Sequence of chain 1.F:
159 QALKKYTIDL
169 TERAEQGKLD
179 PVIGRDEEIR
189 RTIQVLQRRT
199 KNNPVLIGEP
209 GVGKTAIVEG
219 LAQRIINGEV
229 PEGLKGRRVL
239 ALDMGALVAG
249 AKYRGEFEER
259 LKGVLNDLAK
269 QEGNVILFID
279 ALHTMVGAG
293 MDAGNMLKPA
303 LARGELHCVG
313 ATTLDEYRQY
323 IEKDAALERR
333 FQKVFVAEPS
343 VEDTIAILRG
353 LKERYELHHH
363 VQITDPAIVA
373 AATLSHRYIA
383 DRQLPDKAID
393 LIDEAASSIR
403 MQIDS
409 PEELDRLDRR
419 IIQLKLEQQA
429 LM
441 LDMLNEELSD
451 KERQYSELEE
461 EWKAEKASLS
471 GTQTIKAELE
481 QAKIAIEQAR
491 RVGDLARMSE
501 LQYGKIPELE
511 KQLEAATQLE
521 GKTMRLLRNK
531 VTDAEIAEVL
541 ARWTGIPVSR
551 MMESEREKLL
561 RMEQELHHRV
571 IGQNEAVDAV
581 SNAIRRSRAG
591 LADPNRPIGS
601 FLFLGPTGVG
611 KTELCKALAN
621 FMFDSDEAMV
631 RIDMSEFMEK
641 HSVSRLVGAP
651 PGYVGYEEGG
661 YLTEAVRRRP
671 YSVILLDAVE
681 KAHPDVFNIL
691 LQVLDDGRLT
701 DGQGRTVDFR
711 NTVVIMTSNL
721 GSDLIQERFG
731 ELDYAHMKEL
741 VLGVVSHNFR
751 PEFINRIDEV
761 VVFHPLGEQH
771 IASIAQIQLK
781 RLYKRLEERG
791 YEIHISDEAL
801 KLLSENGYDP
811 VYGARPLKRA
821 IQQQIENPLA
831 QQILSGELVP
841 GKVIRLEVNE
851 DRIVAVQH

Binding-site contacts:
Ligand atom O2B contacts residue LYS212 of chain 1.A at 2.4 Å (salt-bridge).
Ligand atom O1B contacts residue LYS212 of chain 1.A at 2.8 Å (salt-bridge).
Ligand atom O3' contacts residue ARG331 of chain 1.F at 2.4 Å (salt-bridge).
Ligand atom N1 contacts residue ILE349 of chain 1.A at 3.5 Å.
Ligand atom O2B contacts residue VAL210 of chain 1.A at 3.2 Å (h-bond).
Ligand atom O3A contacts residue GLY211 of chain 1.A at 2.8 Å (h-bond).
Ligand atom PA contacts residue GLY211 of chain 1.A at 2.3 Å.
Ligand atom O1B contacts residue GLY211 of chain 1.A at 3.4 Å.
Ligand atom C6 contacts residue ILE349 of chain 1.A at 3.5 Å (hydrophobic).
Ligand atom C2 contacts residue LEU353 of chain 1.A at 3.7 Å (hydrophobic).
Ligand atom O5' contacts residue GLY211 of chain 1.A at 2.5 Å.
Ligand atom C5' contacts residue ARG331 of chain 1.F at 3.7 Å.
Ligand atom O2A contacts residue GLY211 of chain 1.A at 1.4 Å.
Ligand atom O2' contacts residue ASP178 of chain 1.A at 3.5 Å (salt-bridge).
Ligand atom PB contacts residue LYS212 of chain 1.A at 3.3 Å.
Ligand atom O2A contacts residue VAL210 of chain 1.A at 3.3 Å.
Ligand atom O2B contacts residue GLY211 of chain 1.A at 3.4 Å (h-bond).
Ligand atom O2B contacts residue GLY209 of chain 1.A at 3.2 Å (h-bond).
Ligand atom N1 contacts residue VAL180 of chain 1.A at 2.8 Å.
Ligand atom N6 contacts residue ILE181 of chain 1.A at 3.1 Å (h-bond).
Ligand atom N6 contacts residue VAL180 of chain 1.A at 1.4 Å.
Ligand atom N7 contacts residue VAL180 of chain 1.A at 3.4 Å.
Ligand atom N3 contacts residue ASP178 of chain 1.A at 3.5 Å (salt-bridge).
Ligand atom C5' contacts residue ASP388 of chain 1.A at 3.4 Å.
Ligand atom O2G contacts residue THR213 of chain 1.A at 2.4 Å (h-bond).
Ligand atom O3A contacts residue GLY209 of chain 1.A at 3.6 Å (h-bond).
Ligand atom C5 contacts residue VAL180 of chain 1.A at 2.9 Å (hydrophobic).
Ligand atom O3A contacts residue VAL210 of chain 1.A at 3.5 Å (h-bond).
Ligand atom S1G contacts residue ARG331 of chain 1.F at 3.6 Å.
Ligand atom O2A contacts residue THR213 of chain 1.A at 3.4 Å (h-bond).
Ligand atom O2A contacts residue LYS212 of chain 1.A at 2.3 Å (salt-bridge).
Ligand atom C4' contacts residue ARG331 of chain 1.F at 3.5 Å.
Ligand atom O1B contacts residue THR213 of chain 1.A at 3.4 Å (h-bond).
Ligand atom O2B contacts residue PRO208 of chain 1.A at 3.4 Å.
Ligand atom C6 contacts residue VAL180 of chain 1.A at 2.0 Å (hydrophobic).
Ligand atom O5' contacts residue VAL210 of chain 1.A at 3.5 Å.
Ligand atom PB contacts residue GLY211 of chain 1.A at 3.4 Å.
Ligand atom O4' contacts residue ILE391 of chain 1.A at 3.7 Å.
Ligand atom C3' contacts residue ARG331 of chain 1.F at 3.4 Å.
Ligand atom O1A contacts residue GLY211 of chain 1.A at 3.5 Å.

The small molecule below binds the protein below.
Small molecule (SMILES): Nc1ncnc2c1ncn2[C@@H]1O[C@H](COP(=O)(O)OP(=O)(O)OP(O)(O)=S)[C@@H](O)[C@H]1O

Sequence of chain 1.A:
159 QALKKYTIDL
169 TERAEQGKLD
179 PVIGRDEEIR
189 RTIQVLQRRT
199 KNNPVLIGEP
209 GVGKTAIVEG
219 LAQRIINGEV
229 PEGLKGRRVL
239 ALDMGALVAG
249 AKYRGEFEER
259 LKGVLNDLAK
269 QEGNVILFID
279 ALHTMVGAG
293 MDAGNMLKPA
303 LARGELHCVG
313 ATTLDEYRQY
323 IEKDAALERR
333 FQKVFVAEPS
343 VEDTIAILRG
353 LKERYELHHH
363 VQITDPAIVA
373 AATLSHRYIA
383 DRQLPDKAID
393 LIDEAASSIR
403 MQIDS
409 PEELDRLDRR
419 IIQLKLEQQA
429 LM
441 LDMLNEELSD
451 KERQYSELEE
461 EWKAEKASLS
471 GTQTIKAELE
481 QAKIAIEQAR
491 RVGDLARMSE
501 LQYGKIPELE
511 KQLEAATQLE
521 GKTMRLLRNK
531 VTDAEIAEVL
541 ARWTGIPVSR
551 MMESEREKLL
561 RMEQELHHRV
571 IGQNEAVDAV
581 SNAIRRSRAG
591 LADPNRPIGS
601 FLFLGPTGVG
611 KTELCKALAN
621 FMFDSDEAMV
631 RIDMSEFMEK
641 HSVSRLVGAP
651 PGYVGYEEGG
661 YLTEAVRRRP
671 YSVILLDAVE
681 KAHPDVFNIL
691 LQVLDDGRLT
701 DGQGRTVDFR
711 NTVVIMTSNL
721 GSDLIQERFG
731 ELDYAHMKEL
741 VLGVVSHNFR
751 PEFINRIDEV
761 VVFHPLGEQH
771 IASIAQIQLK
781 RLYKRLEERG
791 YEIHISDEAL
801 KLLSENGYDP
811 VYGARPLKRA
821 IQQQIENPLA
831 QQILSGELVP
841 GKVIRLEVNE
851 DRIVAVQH